Sequence of chain 1.B:
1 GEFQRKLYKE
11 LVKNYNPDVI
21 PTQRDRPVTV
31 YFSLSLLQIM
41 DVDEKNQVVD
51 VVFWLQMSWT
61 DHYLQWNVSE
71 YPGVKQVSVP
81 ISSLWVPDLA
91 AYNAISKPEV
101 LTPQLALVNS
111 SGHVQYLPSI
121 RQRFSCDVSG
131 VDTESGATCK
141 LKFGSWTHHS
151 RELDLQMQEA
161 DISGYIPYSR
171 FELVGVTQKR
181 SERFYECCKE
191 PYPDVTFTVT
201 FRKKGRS

Sequence of chain 1.C:
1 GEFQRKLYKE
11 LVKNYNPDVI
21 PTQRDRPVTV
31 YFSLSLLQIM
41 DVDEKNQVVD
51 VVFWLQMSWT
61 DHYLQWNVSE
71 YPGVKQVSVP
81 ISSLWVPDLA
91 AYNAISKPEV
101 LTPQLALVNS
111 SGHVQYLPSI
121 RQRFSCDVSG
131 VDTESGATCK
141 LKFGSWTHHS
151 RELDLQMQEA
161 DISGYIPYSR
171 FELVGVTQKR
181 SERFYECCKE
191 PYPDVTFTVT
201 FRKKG

A protein and the small-molecule ligand that binds it are described below.
Small molecule (SMILES): O=C(NCCCO)c1cc(Br)c(Br)[nH]1

Binding-site contacts:
Ligand atom N14 contacts residue ALA91 of chain 1.B at 3.7 Å.
Ligand atom C12 contacts residue GLN122 of chain 1.B at 3.3 Å.
Ligand atom O01 contacts residue ALA91 of chain 1.B at 3.8 Å.
Ligand atom C04 contacts residue LEU101 of chain 1.C at 3.3 Å (hydrophobic).
Ligand atom O07 contacts residue VAL100 of chain 1.C at 3.2 Å (h-bond).
Ligand atom N03 contacts residue ALA90 of chain 1.B at 4.1 Å.
Ligand atom C06 contacts residue THR102 of chain 1.C at 3.2 Å.
Ligand atom C08 contacts residue ALA91 of chain 1.B at 3.7 Å (hydrophobic).
Ligand atom C02 contacts residue GLN122 of chain 1.B at 3.8 Å.
Ligand atom O01 contacts residue PRO98 of chain 1.B at 3.5 Å.
Ligand atom C09 contacts residue LEU89 of chain 1.B at 3.2 Å (hydrophobic).
Ligand atom N14 contacts residue GLN122 of chain 1.B at 2.5 Å (h-bond).
Ligand atom C08 contacts residue GLN122 of chain 1.B at 3.6 Å.
Ligand atom BR2 contacts residue PHE143 of chain 1.B at 3.5 Å.
Ligand atom BR2 contacts residue PHE53 of chain 1.B at 2.7 Å.
Ligand atom BR2 contacts residue GLN122 of chain 1.B at 3.5 Å.
Ligand atom BR1 contacts residue PHE32 of chain 1.B at 3.7 Å.
Ligand atom C05 contacts residue LEU101 of chain 1.C at 3.8 Å (hydrophobic).
Ligand atom O01 contacts residue LEU101 of chain 1.C at 3.8 Å.
Ligand atom C02 contacts residue ALA91 of chain 1.B at 3.9 Å (hydrophobic).
Ligand atom O07 contacts residue LEU101 of chain 1.C at 3.3 Å (h-bond).
Ligand atom N03 contacts residue LEU89 of chain 1.B at 3.1 Å (h-bond).
Ligand atom O01 contacts residue GLN122 of chain 1.B at 2.8 Å (h-bond).
Ligand atom C12 contacts residue PHE143 of chain 1.B at 3.6 Å (hydrophobic).
Ligand atom BR1 contacts residue LEU55 of chain 1.B at 3.7 Å.
Ligand atom C05 contacts residue PRO103 of chain 1.C at 4.1 Å (hydrophobic).
Ligand atom BR1 contacts residue PHE143 of chain 1.B at 3.6 Å.
Ligand atom C06 contacts residue LEU101 of chain 1.C at 3.5 Å (hydrophobic).
Ligand atom C04 contacts residue PRO103 of chain 1.C at 3.9 Å (hydrophobic).
Ligand atom C10 contacts residue PHE143 of chain 1.B at 3.7 Å (hydrophobic).
Ligand atom C08 contacts residue LEU89 of chain 1.B at 4.0 Å (hydrophobic).
Ligand atom C02 contacts residue LEU89 of chain 1.B at 3.9 Å (hydrophobic).
Ligand atom C04 contacts residue THR102 of chain 1.C at 4.0 Å.
Ligand atom C06 contacts residue PRO103 of chain 1.C at 3.7 Å (hydrophobic).
Ligand atom O07 contacts residue THR102 of chain 1.C at 3.7 Å.
Ligand atom C04 contacts residue LEU89 of chain 1.B at 3.9 Å (hydrophobic).
Ligand atom C09 contacts residue ALA91 of chain 1.B at 4.0 Å (hydrophobic).
Ligand atom BR2 contacts residue ILE120 of chain 1.B at 4.0 Å.
Ligand atom C02 contacts residue PRO98 of chain 1.B at 3.9 Å (hydrophobic).
Ligand atom C12 contacts residue ALA91 of chain 1.B at 4.1 Å (hydrophobic).